This small molecule binds to this protein.
Small molecule (SMILES): Nc1ncnc2c1c(-c1ccc(NC(=O)c3ccccc3)cc1)cn2C1CCCC1

Sequence of chain 1.A:
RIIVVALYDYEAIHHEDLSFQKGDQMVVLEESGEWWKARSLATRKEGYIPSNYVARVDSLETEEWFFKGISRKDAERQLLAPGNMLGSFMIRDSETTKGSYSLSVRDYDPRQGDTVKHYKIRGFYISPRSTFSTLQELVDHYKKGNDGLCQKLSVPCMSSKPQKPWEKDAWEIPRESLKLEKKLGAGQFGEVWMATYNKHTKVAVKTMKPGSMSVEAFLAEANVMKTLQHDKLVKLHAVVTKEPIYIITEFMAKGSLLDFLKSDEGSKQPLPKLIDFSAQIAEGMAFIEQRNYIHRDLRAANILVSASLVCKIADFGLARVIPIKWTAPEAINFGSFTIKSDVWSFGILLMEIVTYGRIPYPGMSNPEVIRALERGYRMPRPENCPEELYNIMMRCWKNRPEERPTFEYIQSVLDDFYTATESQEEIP

Binding-site contacts:
Ligand atom C11 contacts residue MET264 of chain 1.A at 3.1 Å (hydrophobic).
Ligand atom N26 contacts residue ALA216 of chain 1.A at 3.6 Å.
Ligand atom N26 contacts residue GLU262 of chain 1.A at 3.8 Å.
Ligand atom N29 contacts residue LYS218 of chain 1.A at 3.4 Å.
Ligand atom C18 contacts residue LEU316 of chain 1.A at 3.7 Å (hydrophobic).
Ligand atom N26 contacts residue PHE263 of chain 1.A at 3.7 Å.
Ligand atom C6 contacts residue ASP327 of chain 1.A at 3.1 Å.
Ligand atom C16 contacts residue ASP327 of chain 1.A at 3.8 Å.
Ligand atom N28 contacts residue LEU316 of chain 1.A at 3.8 Å.
Ligand atom C12 contacts residue LEU316 of chain 1.A at 3.5 Å (hydrophobic).
Ligand atom C10 contacts residue LEU316 of chain 1.A at 3.8 Å (hydrophobic).
Ligand atom N25 contacts residue MET264 of chain 1.A at 3.7 Å.
Ligand atom C18 contacts residue ALA216 of chain 1.A at 3.5 Å (hydrophobic).
Ligand atom N28 contacts residue ALA216 of chain 1.A at 3.2 Å.
Ligand atom C15 contacts residue ASP327 of chain 1.A at 3.5 Å.
Ligand atom N26 contacts residue MET264 of chain 1.A at 3.0 Å (h-bond).
Ligand atom C14 contacts residue LEU316 of chain 1.A at 3.6 Å (hydrophobic).
Ligand atom C19 contacts residue ASP327 of chain 1.A at 3.5 Å.
Ligand atom C11 contacts residue PHE263 of chain 1.A at 3.7 Å (hydrophobic).
Ligand atom C3 contacts residue LEU330 of chain 1.A at 3.7 Å (hydrophobic).
Ligand atom N28 contacts residue THR261 of chain 1.A at 2.9 Å (h-bond).
Ligand atom N27 contacts residue LEU316 of chain 1.A at 3.8 Å.
Ligand atom C10 contacts residue VAL204 of chain 1.A at 3.5 Å (hydrophobic).
Ligand atom O30 contacts residue ASP327 of chain 1.A at 3.2 Å.
Ligand atom C7 contacts residue LYS218 of chain 1.A at 3.7 Å.
Ligand atom C2 contacts residue PHE328 of chain 1.A at 3.5 Å (hydrophobic).
Ligand atom C9 contacts residue THR261 of chain 1.A at 3.6 Å.
Ligand atom C13 contacts residue LEU316 of chain 1.A at 3.8 Å (hydrophobic).
Ligand atom O30 contacts residue ALA326 of chain 1.A at 3.6 Å.
Ligand atom C8 contacts residue ASP327 of chain 1.A at 3.2 Å.
Ligand atom C2 contacts residue ASP327 of chain 1.A at 3.8 Å.
Ligand atom N28 contacts residue GLU262 of chain 1.A at 3.1 Å (salt-bridge).
Ligand atom C4 contacts residue LEU316 of chain 1.A at 3.8 Å (hydrophobic).
Ligand atom C6 contacts residue PHE328 of chain 1.A at 3.8 Å (hydrophobic).
Ligand atom N29 contacts residue ASP327 of chain 1.A at 3.5 Å (salt-bridge).
Ligand atom C14 contacts residue VAL204 of chain 1.A at 3.6 Å (hydrophobic).
Ligand atom C7 contacts residue LEU330 of chain 1.A at 3.8 Å (hydrophobic).
Ligand atom C8 contacts residue ALA326 of chain 1.A at 3.6 Å (hydrophobic).
Ligand atom C23 contacts residue LEU196 of chain 1.A at 3.5 Å (hydrophobic).
Ligand atom O30 contacts residue VAL246 of chain 1.A at 3.4 Å.